Binding-site contacts:
Ligand atom C17 contacts residue MET30 of chain 1.A at 3.6 Å (hydrophobic).
Ligand atom O10 contacts residue ACT1 of chain 1.F at 3.9 Å.
Ligand atom O10 contacts residue HIS152 of chain 1.A at 3.0 Å.
Ligand atom O09 contacts residue HIS83 of chain 1.A at 3.3 Å (h-bond).
Ligand atom C14 contacts residue VAL36 of chain 1.A at 3.8 Å (hydrophobic).
Ligand atom O11 contacts residue ZN1 of chain 1.C at 1.8 Å.
Ligand atom P08 contacts residue ASN183 of chain 1.A at 4.1 Å.
Ligand atom O10 contacts residue ASN183 of chain 1.A at 2.8 Å (h-bond).
Ligand atom C06 contacts residue ASN183 of chain 1.A at 3.7 Å.
Ligand atom O09 contacts residue HIS85 of chain 1.A at 3.0 Å (h-bond).
Ligand atom O09 contacts residue ASP87 of chain 1.A at 2.7 Å (salt-bridge).
Ligand atom C16 contacts residue MET30 of chain 1.A at 3.7 Å (hydrophobic).
Ligand atom C05 contacts residue ASN183 of chain 1.A at 3.3 Å.
Ligand atom O09 contacts residue ZN1 of chain 1.B at 1.9 Å.
Ligand atom O04 contacts residue ASN183 of chain 1.A at 3.7 Å.
Ligand atom P08 contacts residue ZN1 of chain 1.C at 2.9 Å.
Ligand atom P08 contacts residue ZN1 of chain 1.B at 2.9 Å.
Ligand atom P08 contacts residue HIS152 of chain 1.A at 3.8 Å.
Ligand atom C13 contacts residue ACT1 of chain 1.F at 3.7 Å.
Ligand atom O10 contacts residue ZN1 of chain 1.C at 3.8 Å.
Ligand atom O09 contacts residue HIS152 of chain 1.A at 3.4 Å (h-bond).
Ligand atom O10 contacts residue ZN1 of chain 1.B at 2.9 Å.
Ligand atom C07 contacts residue ASP87 of chain 1.A at 3.7 Å.
Ligand atom O09 contacts residue CYS171 of chain 1.A at 3.6 Å (h-bond).
Ligand atom O11 contacts residue ZN1 of chain 1.B at 3.9 Å.
Ligand atom P08 contacts residue ACT1 of chain 1.F at 3.8 Å.
Ligand atom O09 contacts residue ZN1 of chain 1.C at 3.0 Å.
Ligand atom C16 contacts residue PHE33 of chain 1.A at 4.0 Å (hydrophobic).
Ligand atom C01 contacts residue PHE33 of chain 1.A at 3.8 Å (hydrophobic).
Ligand atom O11 contacts residue ASP87 of chain 1.A at 3.1 Å (salt-bridge).
Ligand atom O11 contacts residue HIS213 of chain 1.A at 2.9 Å (h-bond).
Ligand atom P08 contacts residue HIS85 of chain 1.A at 3.7 Å.
Ligand atom O11 contacts residue ACT1 of chain 1.F at 2.7 Å (h-bond).
Ligand atom C14 contacts residue ACT1 of chain 1.F at 3.7 Å.
Ligand atom N02 contacts residue MET30 of chain 1.A at 4.0 Å.
Ligand atom C03 contacts residue ASN183 of chain 1.A at 3.5 Å.
Ligand atom O11 contacts residue CYS171 of chain 1.A at 3.8 Å.
Ligand atom O10 contacts residue HIS85 of chain 1.A at 3.3 Å (h-bond).
Ligand atom P08 contacts residue ASP87 of chain 1.A at 3.5 Å.
Ligand atom N02 contacts residue ASN183 of chain 1.A at 4.0 Å.

A small-molecule ligand and the protein it binds are described below.
Small molecule (SMILES): Cn1c(=O)cc(CP(=O)(O)O)c2ccccc21

Sequence of chain 1.A:
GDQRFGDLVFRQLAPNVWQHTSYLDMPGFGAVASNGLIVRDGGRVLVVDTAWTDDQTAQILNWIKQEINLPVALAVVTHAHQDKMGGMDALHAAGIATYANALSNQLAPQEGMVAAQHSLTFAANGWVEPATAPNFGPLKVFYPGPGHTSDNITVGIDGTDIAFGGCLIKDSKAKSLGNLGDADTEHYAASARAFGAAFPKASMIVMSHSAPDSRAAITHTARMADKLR